This small molecule binds to this protein.
Small molecule (SMILES): O=c1[nH]cnc2nc[nH]c12

Sequence of chain 1.E:
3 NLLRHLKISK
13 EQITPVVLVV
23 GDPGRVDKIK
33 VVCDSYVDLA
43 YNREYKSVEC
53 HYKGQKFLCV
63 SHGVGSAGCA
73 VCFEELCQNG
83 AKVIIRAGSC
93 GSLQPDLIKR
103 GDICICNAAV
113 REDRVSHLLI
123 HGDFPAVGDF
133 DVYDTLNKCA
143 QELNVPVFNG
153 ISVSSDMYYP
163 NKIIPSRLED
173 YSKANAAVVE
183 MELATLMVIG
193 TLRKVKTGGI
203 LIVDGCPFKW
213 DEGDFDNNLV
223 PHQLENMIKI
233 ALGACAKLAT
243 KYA

Binding-site contacts:
Ligand atom C5 contacts residue GLY93 of chain 1.E at 3.4 Å.
Ligand atom C8 contacts residue SER91 of chain 1.E at 3.5 Å.
Ligand atom N9 contacts residue SER91 of chain 1.E at 3.5 Å (h-bond).
Ligand atom C5 contacts residue ASP206 of chain 1.E at 4.0 Å.
Ligand atom C8 contacts residue ASP206 of chain 1.E at 3.2 Å.
Ligand atom C4 contacts residue TYR160 of chain 1.E at 3.9 Å (hydrophobic).
Ligand atom C2 contacts residue VAL181 of chain 1.E at 4.0 Å (hydrophobic).
Ligand atom N1 contacts residue TYR160 of chain 1.E at 3.9 Å.
Ligand atom N7 contacts residue ASP206 of chain 1.E at 2.8 Å (salt-bridge).
Ligand atom C8 contacts residue R1X1 of chain 1.SA at 3.6 Å.
Ligand atom C5 contacts residue VAL181 of chain 1.E at 3.9 Å (hydrophobic).
Ligand atom N3 contacts residue GLU182 of chain 1.E at 3.6 Å.
Ligand atom C4 contacts residue GLU182 of chain 1.E at 4.1 Å.
Ligand atom C4 contacts residue R1X1 of chain 1.SA at 3.8 Å.
Ligand atom N3 contacts residue TYR160 of chain 1.E at 3.7 Å.
Ligand atom O6 contacts residue ASP206 of chain 1.E at 4.1 Å.
Ligand atom N3 contacts residue R1X1 of chain 1.SA at 3.7 Å.
Ligand atom C6 contacts residue VAL181 of chain 1.E at 4.0 Å (hydrophobic).
Ligand atom N3 contacts residue MET183 of chain 1.E at 3.7 Å.
Ligand atom N1 contacts residue VAL181 of chain 1.E at 3.8 Å.
Ligand atom O6 contacts residue GLY93 of chain 1.E at 3.4 Å.
Ligand atom N9 contacts residue R1X1 of chain 1.SA at 2.7 Å.
Ligand atom N7 contacts residue CYS92 of chain 1.E at 3.1 Å.
Ligand atom O6 contacts residue VAL181 of chain 1.E at 4.1 Å.
Ligand atom C2 contacts residue MET183 of chain 1.E at 4.1 Å (hydrophobic).
Ligand atom C6 contacts residue TYR160 of chain 1.E at 4.0 Å (hydrophobic).
Ligand atom N9 contacts residue CYS92 of chain 1.E at 3.8 Å.
Ligand atom C5 contacts residue CYS92 of chain 1.E at 3.7 Å (hydrophobic).
Ligand atom N3 contacts residue VAL181 of chain 1.E at 3.9 Å.
Ligand atom C6 contacts residue TRP212 of chain 1.E at 3.9 Å (hydrophobic).
Ligand atom C2 contacts residue TYR160 of chain 1.E at 3.6 Å (hydrophobic).
Ligand atom O6 contacts residue PRO209 of chain 1.E at 4.1 Å.
Ligand atom C8 contacts residue CYS92 of chain 1.E at 3.3 Å (hydrophobic).
Ligand atom C8 contacts residue GLY93 of chain 1.E at 4.0 Å.
Ligand atom C6 contacts residue GLY93 of chain 1.E at 3.6 Å.
Ligand atom C4 contacts residue VAL181 of chain 1.E at 3.8 Å (hydrophobic).
Ligand atom O6 contacts residue TRP212 of chain 1.E at 3.3 Å.
Ligand atom C5 contacts residue TYR160 of chain 1.E at 3.9 Å (hydrophobic).
Ligand atom N7 contacts residue GLY93 of chain 1.E at 3.3 Å (h-bond).
Ligand atom C2 contacts residue GLU182 of chain 1.E at 4.0 Å.